A protein and the small-molecule ligand that binds it are described below.
Small molecule (SMILES): CC(=O)N[C@H]1[C@H](O[C@H]2[C@H](O)[C@@H](NC(C)=O)CO[C@@H]2CO[C@@H]2O[C@@H](C)[C@@H](O)[C@@H](O)[C@@H]2O)O[C@H](CO)[C@@H](O[C@@H]2O[C@H](CO)[C@@H](O)[C@H](O)[C@@H]2O)[C@@H]1O

Binding-site contacts:
Ligand atom C4 contacts residue GLU522 of chain 1.B at 3.6 Å.
Ligand atom O7 contacts residue TYR521 of chain 1.B at 3.2 Å (h-bond).
Ligand atom N2 contacts residue ASN416 of chain 1.B at 2.8 Å (h-bond).
Ligand atom O6 contacts residue GLY523 of chain 1.B at 4.1 Å.
Ligand atom C4 contacts residue ASP417 of chain 1.B at 3.8 Å.
Ligand atom O3 contacts residue ASP417 of chain 1.B at 3.2 Å.
Ligand atom C3 contacts residue ASP421 of chain 1.B at 3.7 Å.
Ligand atom O4 contacts residue ASN416 of chain 1.B at 3.2 Å (h-bond).
Ligand atom C4 contacts residue PRO524 of chain 1.B at 4.0 Å (hydrophobic).
Ligand atom C8 contacts residue GLN527 of chain 1.B at 4.0 Å.
Ligand atom C2 contacts residue GLN527 of chain 1.B at 3.7 Å.
Ligand atom O4 contacts residue PRO524 of chain 1.B at 3.1 Å.
Ligand atom C1 contacts residue GLN527 of chain 1.B at 3.6 Å.
Ligand atom C5 contacts residue ASN416 of chain 1.B at 3.7 Å.
Ligand atom C7 contacts residue ASN416 of chain 1.B at 4.0 Å.
Ligand atom C5 contacts residue THR418 of chain 1.B at 3.9 Å.
Ligand atom C3 contacts residue GLU522 of chain 1.B at 3.7 Å.
Ligand atom C4 contacts residue THR418 of chain 1.B at 3.6 Å.
Ligand atom O2 contacts residue ASP421 of chain 1.B at 4.0 Å.
Ligand atom C3 contacts residue PRO524 of chain 1.B at 4.0 Å (hydrophobic).
Ligand atom O5 contacts residue GLY523 of chain 1.B at 3.7 Å.
Ligand atom C6 contacts residue GLU522 of chain 1.B at 3.9 Å.
Ligand atom C2 contacts residue ASN416 of chain 1.B at 2.4 Å.
Ligand atom O4 contacts residue ASP417 of chain 1.B at 3.5 Å.
Ligand atom C3 contacts residue ASP417 of chain 1.B at 4.0 Å.
Ligand atom C1 contacts residue ASN416 of chain 1.B at 1.4 Å.
Ligand atom O3 contacts residue ASP421 of chain 1.B at 3.8 Å.
Ligand atom O3 contacts residue ASN416 of chain 1.B at 3.1 Å (h-bond).
Ligand atom O7 contacts residue PRO524 of chain 1.B at 3.5 Å.
Ligand atom O4 contacts residue GLU522 of chain 1.B at 3.0 Å (salt-bridge).
Ligand atom N2 contacts residue GLN527 of chain 1.B at 3.6 Å (h-bond).
Ligand atom O3 contacts residue THR418 of chain 1.B at 3.8 Å.
Ligand atom O4 contacts residue THR418 of chain 1.B at 3.7 Å.
Ligand atom O7 contacts residue GLN527 of chain 1.B at 2.7 Å (h-bond).
Ligand atom C6 contacts residue THR418 of chain 1.B at 3.7 Å.
Ligand atom C7 contacts residue GLN527 of chain 1.B at 3.1 Å.
Ligand atom C3 contacts residue GLN527 of chain 1.B at 3.5 Å.
Ligand atom C5 contacts residue GLU522 of chain 1.B at 3.3 Å.
Ligand atom C3 contacts residue ASN416 of chain 1.B at 3.8 Å.
Ligand atom O5 contacts residue ASN416 of chain 1.B at 2.4 Å (h-bond).

Sequence of chain 1.B:
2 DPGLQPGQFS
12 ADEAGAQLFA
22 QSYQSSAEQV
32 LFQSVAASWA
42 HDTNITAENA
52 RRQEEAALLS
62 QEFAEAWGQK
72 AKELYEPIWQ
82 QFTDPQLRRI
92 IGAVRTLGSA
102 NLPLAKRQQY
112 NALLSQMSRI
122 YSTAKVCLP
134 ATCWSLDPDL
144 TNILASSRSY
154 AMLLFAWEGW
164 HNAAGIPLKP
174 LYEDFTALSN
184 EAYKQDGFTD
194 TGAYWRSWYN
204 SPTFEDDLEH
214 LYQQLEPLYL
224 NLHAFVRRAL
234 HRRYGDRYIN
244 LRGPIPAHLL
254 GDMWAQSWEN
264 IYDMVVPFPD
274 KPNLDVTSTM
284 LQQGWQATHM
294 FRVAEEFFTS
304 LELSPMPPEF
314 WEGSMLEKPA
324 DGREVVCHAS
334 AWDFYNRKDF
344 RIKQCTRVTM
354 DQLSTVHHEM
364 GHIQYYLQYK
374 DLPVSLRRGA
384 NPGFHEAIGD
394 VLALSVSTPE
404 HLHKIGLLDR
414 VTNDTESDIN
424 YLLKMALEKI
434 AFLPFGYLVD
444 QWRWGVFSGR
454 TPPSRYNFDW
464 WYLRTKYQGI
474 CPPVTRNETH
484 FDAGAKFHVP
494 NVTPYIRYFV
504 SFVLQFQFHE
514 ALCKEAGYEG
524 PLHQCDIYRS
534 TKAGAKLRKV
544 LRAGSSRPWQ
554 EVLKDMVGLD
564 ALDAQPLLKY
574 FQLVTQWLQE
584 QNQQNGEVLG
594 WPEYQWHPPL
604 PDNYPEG